Binding-site contacts:
Ligand atom O1B contacts residue LYS71 of chain 1.D at 2.7 Å (salt-bridge).
Ligand atom O1B contacts residue GLY68 of chain 1.D at 3.5 Å (h-bond).
Ligand atom O2A contacts residue GLU159 of chain 1.E at 3.3 Å (salt-bridge).
Ligand atom O3G contacts residue ASN171 of chain 1.D at 3.2 Å (h-bond).
Ligand atom O2G contacts residue ARG155 of chain 1.E at 2.5 Å (salt-bridge).
Ligand atom O2' contacts residue VAL28 of chain 1.D at 2.9 Å (h-bond).
Ligand atom O1A contacts residue SER73 of chain 1.D at 2.8 Å (h-bond).
Ligand atom O2B contacts residue THR72 of chain 1.D at 2.8 Å (h-bond).
Ligand atom S1G contacts residue ARG184 of chain 1.E at 3.1 Å (salt-bridge).
Ligand atom O1B contacts residue THR69 of chain 1.D at 3.2 Å (h-bond).
Ligand atom O3B contacts residue GLY68 of chain 1.D at 3.6 Å.
Ligand atom O3G contacts residue LYS71 of chain 1.D at 2.5 Å (salt-bridge).
Ligand atom N6 contacts residue THR69 of chain 1.D at 3.5 Å (h-bond).
Ligand atom C2 contacts residue PRO33 of chain 1.D at 3.6 Å (hydrophobic).
Ligand atom O1A contacts residue GLY70 of chain 1.D at 3.4 Å.
Ligand atom O1A contacts residue ARG32 of chain 1.D at 3.5 Å (salt-bridge).
Ligand atom O2' contacts residue TYR31 of chain 1.D at 3.2 Å (h-bond).
Ligand atom N3 contacts residue LEU228 of chain 1.D at 3.6 Å.
Ligand atom O3B contacts residue MG1 of chain 1.S at 3.4 Å.
Ligand atom O2B contacts residue MG1 of chain 1.S at 3.0 Å.
Ligand atom O2' contacts residue ILE232 of chain 1.D at 3.6 Å.
Ligand atom O2G contacts residue MG1 of chain 1.S at 2.3 Å.
Ligand atom N1 contacts residue THR40 of chain 1.D at 3.6 Å.
Ligand atom O3' contacts residue ARG32 of chain 1.D at 3.4 Å.
Ligand atom O3' contacts residue VAL28 of chain 1.D at 2.6 Å (h-bond).
Ligand atom C8 contacts residue GLY68 of chain 1.D at 3.6 Å.
Ligand atom S1G contacts residue ARG155 of chain 1.E at 3.5 Å (salt-bridge).
Ligand atom O4' contacts residue ARG229 of chain 1.D at 3.6 Å.
Ligand atom O3A contacts residue GLY70 of chain 1.D at 3.2 Å (h-bond).
Ligand atom PG contacts residue ARG155 of chain 1.E at 3.4 Å.
Ligand atom O3B contacts residue ARG229 of chain 1.D at 3.3 Å (salt-bridge).
Ligand atom PG contacts residue MG1 of chain 1.S at 3.4 Å.
Ligand atom O2G contacts residue ARG184 of chain 1.E at 3.4 Å (salt-bridge).
Ligand atom N7 contacts residue THR69 of chain 1.D at 3.2 Å.
Ligand atom O2A contacts residue ARG229 of chain 1.D at 2.9 Å (salt-bridge).
Ligand atom N7 contacts residue GLY70 of chain 1.D at 3.1 Å (h-bond).
Ligand atom O1B contacts residue GLY70 of chain 1.D at 3.4 Å (h-bond).
Ligand atom O3A contacts residue GLY68 of chain 1.D at 3.5 Å.
Ligand atom C8 contacts residue GLY70 of chain 1.D at 3.6 Å.
Ligand atom O2B contacts residue LYS71 of chain 1.D at 3.3 Å (salt-bridge).

This protein binds this small molecule.
Small molecule (SMILES): Nc1ncnc2c1ncn2[C@@H]1O[C@H](COP(=O)(O)OP(=O)(O)OP(O)(O)=S)[C@@H](O)[C@H]1O

Sequence of chain 1.D:
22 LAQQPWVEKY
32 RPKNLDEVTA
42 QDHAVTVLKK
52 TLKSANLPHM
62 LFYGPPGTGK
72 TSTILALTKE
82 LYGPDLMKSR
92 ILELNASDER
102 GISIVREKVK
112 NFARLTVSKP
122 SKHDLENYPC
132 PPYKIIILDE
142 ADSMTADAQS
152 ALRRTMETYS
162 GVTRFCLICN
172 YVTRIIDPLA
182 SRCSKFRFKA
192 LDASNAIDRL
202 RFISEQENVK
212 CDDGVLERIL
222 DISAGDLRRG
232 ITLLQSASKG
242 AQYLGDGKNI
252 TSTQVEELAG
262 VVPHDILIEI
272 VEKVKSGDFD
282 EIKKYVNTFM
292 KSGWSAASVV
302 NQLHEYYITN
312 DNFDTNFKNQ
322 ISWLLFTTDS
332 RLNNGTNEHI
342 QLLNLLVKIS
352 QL

Sequence of chain 1.E:
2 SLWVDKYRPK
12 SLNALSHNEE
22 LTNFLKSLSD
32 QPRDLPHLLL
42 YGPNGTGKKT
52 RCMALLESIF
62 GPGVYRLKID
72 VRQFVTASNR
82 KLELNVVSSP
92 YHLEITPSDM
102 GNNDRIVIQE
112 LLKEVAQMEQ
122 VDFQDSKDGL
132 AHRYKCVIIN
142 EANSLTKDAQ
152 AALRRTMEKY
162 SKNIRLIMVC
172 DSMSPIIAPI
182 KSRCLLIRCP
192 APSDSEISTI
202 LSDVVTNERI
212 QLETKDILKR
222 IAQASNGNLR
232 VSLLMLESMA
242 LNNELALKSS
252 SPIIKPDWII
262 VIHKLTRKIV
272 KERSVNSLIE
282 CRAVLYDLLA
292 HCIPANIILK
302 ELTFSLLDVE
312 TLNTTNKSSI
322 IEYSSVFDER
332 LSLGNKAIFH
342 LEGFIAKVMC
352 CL